Sequence of chain 1.A:
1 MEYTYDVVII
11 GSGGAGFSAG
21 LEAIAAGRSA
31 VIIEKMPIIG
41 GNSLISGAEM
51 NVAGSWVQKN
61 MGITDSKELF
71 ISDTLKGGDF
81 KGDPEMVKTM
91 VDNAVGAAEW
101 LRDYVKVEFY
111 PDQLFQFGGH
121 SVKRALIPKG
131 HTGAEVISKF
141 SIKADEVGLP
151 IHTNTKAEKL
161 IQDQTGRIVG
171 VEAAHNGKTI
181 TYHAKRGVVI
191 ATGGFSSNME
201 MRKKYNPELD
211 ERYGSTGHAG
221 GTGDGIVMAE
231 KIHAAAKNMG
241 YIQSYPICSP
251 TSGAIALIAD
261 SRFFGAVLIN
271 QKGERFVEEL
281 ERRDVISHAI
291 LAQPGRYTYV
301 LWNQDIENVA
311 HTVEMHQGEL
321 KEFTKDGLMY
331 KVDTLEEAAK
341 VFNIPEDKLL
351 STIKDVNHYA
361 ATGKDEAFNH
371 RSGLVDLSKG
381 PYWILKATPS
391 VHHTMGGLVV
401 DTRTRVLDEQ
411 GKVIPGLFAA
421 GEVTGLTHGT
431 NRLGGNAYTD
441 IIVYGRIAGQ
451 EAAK

A protein and the small-molecule ligand that binds it are described below.
Small molecule (SMILES): O=C(O)C=Cc1c[nH]cn1

Binding-site contacts:
Ligand atom CAF contacts residue ILE255 of chain 1.A at 4.1 Å (hydrophobic).
Ligand atom CAD contacts residue FAD1 of chain 1.B at 3.4 Å.
Ligand atom CAE contacts residue FAD1 of chain 1.B at 4.0 Å.
Ligand atom CAC contacts residue FAD1 of chain 1.B at 3.2 Å.
Ligand atom CAF contacts residue ASP260 of chain 1.A at 3.9 Å.
Ligand atom CAD contacts residue TYR245 of chain 1.A at 4.0 Å (hydrophobic).
Ligand atom CAE contacts residue ASP260 of chain 1.A at 3.5 Å.
Ligand atom OAB contacts residue ARG283 of chain 1.A at 2.9 Å (salt-bridge).
Ligand atom CAE contacts residue LEU257 of chain 1.A at 3.7 Å (hydrophobic).
Ligand atom OAB contacts residue HIS392 of chain 1.A at 2.8 Å (h-bond).
Ligand atom OAA contacts residue GLY435 of chain 1.A at 2.9 Å (h-bond).
Ligand atom CAI contacts residue GLY434 of chain 1.A at 3.9 Å.
Ligand atom CAE contacts residue GLU49 of chain 1.A at 3.0 Å.
Ligand atom OAB contacts residue ARG432 of chain 1.A at 2.9 Å (salt-bridge).
Ligand atom OAA contacts residue FAD1 of chain 1.B at 3.2 Å.
Ligand atom CAI contacts residue GLY435 of chain 1.A at 4.0 Å.
Ligand atom OAA contacts residue ARG432 of chain 1.A at 2.7 Å (salt-bridge).
Ligand atom CAI contacts residue ARG283 of chain 1.A at 3.5 Å.
Ligand atom OAA contacts residue ARG283 of chain 1.A at 4.1 Å.
Ligand atom CAF contacts residue LEU257 of chain 1.A at 3.8 Å (hydrophobic).
Ligand atom NAH contacts residue ASP260 of chain 1.A at 2.9 Å (salt-bridge).
Ligand atom CAF contacts residue TYR245 of chain 1.A at 3.5 Å (hydrophobic).
Ligand atom CAJ contacts residue PHE117 of chain 1.A at 4.2 Å (hydrophobic).
Ligand atom CAC contacts residue PHE117 of chain 1.A at 3.8 Å (hydrophobic).
Ligand atom NAG contacts residue PHE117 of chain 1.A at 4.0 Å.
Ligand atom OAA contacts residue GLY434 of chain 1.A at 3.2 Å.
Ligand atom CAI contacts residue ARG432 of chain 1.A at 3.6 Å.
Ligand atom NAH contacts residue LEU257 of chain 1.A at 3.4 Å.
Ligand atom CAE contacts residue GLY47 of chain 1.A at 4.0 Å.
Ligand atom CAJ contacts residue FAD1 of chain 1.B at 3.8 Å.
Ligand atom CAI contacts residue HIS392 of chain 1.A at 3.9 Å.
Ligand atom CAD contacts residue ARG283 of chain 1.A at 3.9 Å.
Ligand atom NAG contacts residue GLU49 of chain 1.A at 3.1 Å (salt-bridge).
Ligand atom CAE contacts residue GOL1 of chain 1.J at 4.1 Å.
Ligand atom OAB contacts residue FAD1 of chain 1.B at 4.0 Å.
Ligand atom CAI contacts residue FAD1 of chain 1.B at 3.4 Å.
Ligand atom NAG contacts residue FAD1 of chain 1.B at 2.9 Å (h-bond).
Ligand atom NAG contacts residue GLY47 of chain 1.A at 3.9 Å.
Ligand atom CAC contacts residue ARG283 of chain 1.A at 3.6 Å.
Ligand atom NAH contacts residue GOL1 of chain 1.J at 4.3 Å.